Binding-site contacts:
Ligand atom C1 contacts residue ASN300 of chain 1.C at 1.4 Å.
Ligand atom O3 contacts residue ASN300 of chain 1.C at 4.0 Å.
Ligand atom C3 contacts residue ASN300 of chain 1.C at 3.7 Å.
Ligand atom C7 contacts residue GLU299 of chain 1.C at 4.0 Å.
Ligand atom C4 contacts residue ASN300 of chain 1.C at 4.3 Å.
Ligand atom C2 contacts residue ASN300 of chain 1.C at 2.5 Å.
Ligand atom O6 contacts residue ASN300 of chain 1.C at 4.1 Å.
Ligand atom N2 contacts residue GLU299 of chain 1.C at 3.9 Å.
Ligand atom C7 contacts residue ASN300 of chain 1.C at 4.5 Å.
Ligand atom O5 contacts residue ASN300 of chain 1.C at 2.4 Å (h-bond).
Ligand atom C8 contacts residue GLU299 of chain 1.C at 3.8 Å.
Ligand atom N2 contacts residue ASN300 of chain 1.C at 3.3 Å (h-bond).
Ligand atom C5 contacts residue ASN300 of chain 1.C at 3.6 Å.

This protein binds this small molecule.
Small molecule (SMILES): CC(=O)N[C@@H]1[C@@H](O)[C@H](O)[C@@H](CO)O[C@H]1O

Sequence of chain 1.C:
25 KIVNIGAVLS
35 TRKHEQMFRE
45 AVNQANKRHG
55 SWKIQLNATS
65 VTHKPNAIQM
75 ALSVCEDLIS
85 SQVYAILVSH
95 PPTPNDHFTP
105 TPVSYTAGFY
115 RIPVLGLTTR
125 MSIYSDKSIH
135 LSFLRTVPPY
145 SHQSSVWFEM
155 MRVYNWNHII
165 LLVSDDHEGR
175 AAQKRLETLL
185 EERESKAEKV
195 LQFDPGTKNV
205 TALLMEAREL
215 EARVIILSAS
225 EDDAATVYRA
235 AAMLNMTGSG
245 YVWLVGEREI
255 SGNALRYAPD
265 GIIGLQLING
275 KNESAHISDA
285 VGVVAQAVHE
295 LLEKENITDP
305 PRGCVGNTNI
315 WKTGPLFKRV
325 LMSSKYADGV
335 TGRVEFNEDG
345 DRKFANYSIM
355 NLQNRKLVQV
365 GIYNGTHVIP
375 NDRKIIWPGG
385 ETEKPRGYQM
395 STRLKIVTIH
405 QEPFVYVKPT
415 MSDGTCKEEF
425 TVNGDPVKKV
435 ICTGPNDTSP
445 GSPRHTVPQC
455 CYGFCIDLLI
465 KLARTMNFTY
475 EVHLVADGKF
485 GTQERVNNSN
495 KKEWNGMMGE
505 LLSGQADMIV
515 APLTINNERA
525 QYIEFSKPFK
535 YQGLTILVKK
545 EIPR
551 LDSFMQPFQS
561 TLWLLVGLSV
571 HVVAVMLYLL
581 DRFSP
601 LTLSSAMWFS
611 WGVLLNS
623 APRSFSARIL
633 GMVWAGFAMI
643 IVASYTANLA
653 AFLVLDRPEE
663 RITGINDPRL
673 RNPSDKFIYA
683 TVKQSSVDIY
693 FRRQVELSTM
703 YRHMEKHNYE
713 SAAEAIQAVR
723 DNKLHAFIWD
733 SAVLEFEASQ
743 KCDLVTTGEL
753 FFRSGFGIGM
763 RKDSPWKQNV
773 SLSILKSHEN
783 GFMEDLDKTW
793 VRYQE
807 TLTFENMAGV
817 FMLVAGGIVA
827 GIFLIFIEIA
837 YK